This protein binds this small molecule.
Small molecule (SMILES): CNc1ccccc1C(=O)O[C@H]1[C@@H](O)[C@H](n2cnc3c(=O)[nH]c(N)nc32)O[C@@H]1CO[P](=O)(O)O[P](=O)(O)OP(=O)(O)O

Sequence of chain 1.E:
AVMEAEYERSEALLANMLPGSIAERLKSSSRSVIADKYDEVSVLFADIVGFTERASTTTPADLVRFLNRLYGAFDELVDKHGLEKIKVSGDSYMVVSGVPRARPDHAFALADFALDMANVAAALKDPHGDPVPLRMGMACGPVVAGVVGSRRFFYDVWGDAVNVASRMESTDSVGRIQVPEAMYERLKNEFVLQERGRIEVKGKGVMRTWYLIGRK

Binding-site contacts:
Ligand atom O3G contacts residue ASP81 of chain 1.E at 3.6 Å (salt-bridge).
Ligand atom CA5 contacts residue LEU97 of chain 1.E at 3.4 Å (hydrophobic).
Ligand atom CA2 contacts residue PHE85 of chain 1.E at 3.5 Å (hydrophobic).
Ligand atom PA contacts residue MN1 of chain 1.FA at 3.4 Å.
Ligand atom O2G contacts residue ARG169 of chain 1.E at 3.1 Å (salt-bridge).
Ligand atom N2 contacts residue TRP192 of chain 1.F at 3.3 Å.
Ligand atom N1 contacts residue MET128 of chain 1.F at 3.6 Å.
Ligand atom O1B contacts residue GLY84 of chain 1.E at 3.7 Å.
Ligand atom CA3 contacts residue VAL98 of chain 1.E at 3.6 Å (hydrophobic).
Ligand atom CA5 contacts residue PRO94 of chain 1.E at 3.6 Å (hydrophobic).
Ligand atom O2' contacts residue ASN197 of chain 1.F at 3.5 Å.
Ligand atom O3B contacts residue ILE82 of chain 1.E at 3.4 Å (h-bond).
Ligand atom O3G contacts residue MN1 of chain 1.EA at 3.0 Å.
Ligand atom O2G contacts residue MN1 of chain 1.EA at 3.2 Å.
Ligand atom O5' contacts residue MN1 of chain 1.FA at 3.5 Å.
Ligand atom CA4 contacts residue LEU97 of chain 1.E at 3.4 Å (hydrophobic).
Ligand atom O2B contacts residue THR86 of chain 1.E at 3.1 Å (h-bond).
Ligand atom PB contacts residue MN1 of chain 1.EA at 3.0 Å.
Ligand atom C4 contacts residue GLY124 of chain 1.E at 3.5 Å.
Ligand atom CA4 contacts residue PRO94 of chain 1.E at 3.5 Å (hydrophobic).
Ligand atom O2A contacts residue MN1 of chain 1.FA at 2.2 Å.
Ligand atom O3B contacts residue ASP125 of chain 1.E at 2.7 Å (salt-bridge).
Ligand atom OA contacts residue GLY193 of chain 1.F at 3.6 Å.
Ligand atom O2G contacts residue ASP81 of chain 1.E at 3.3 Å (salt-bridge).
Ligand atom O2B contacts residue PHE85 of chain 1.E at 3.2 Å (h-bond).
Ligand atom CA4 contacts residue VAL98 of chain 1.E at 3.6 Å (hydrophobic).
Ligand atom N2 contacts residue VAL191 of chain 1.F at 2.5 Å (h-bond).
Ligand atom O2A contacts residue ASP81 of chain 1.E at 3.7 Å.
Ligand atom O3B contacts residue MN1 of chain 1.EA at 2.1 Å.
Ligand atom O3B contacts residue PHE85 of chain 1.E at 3.2 Å.
Ligand atom OA contacts residue ASN197 of chain 1.F at 3.6 Å.
Ligand atom PG contacts residue MN1 of chain 1.EA at 3.3 Å.
Ligand atom N2 contacts residue ASP190 of chain 1.F at 3.3 Å (salt-bridge).
Ligand atom O2A contacts residue MN1 of chain 1.EA at 3.4 Å.
Ligand atom N3 contacts residue GLY124 of chain 1.E at 3.2 Å.
Ligand atom O1B contacts residue MN1 of chain 1.EA at 3.1 Å.
Ligand atom O4' contacts residue MN1 of chain 1.FA at 3.4 Å.
Ligand atom O4' contacts residue ASP125 of chain 1.E at 3.3 Å.
Ligand atom O3A contacts residue ARG201 of chain 1.F at 2.8 Å (salt-bridge).
Ligand atom O1G contacts residue LYS236 of chain 1.F at 3.0 Å (salt-bridge).

Sequence of chain 1.F:
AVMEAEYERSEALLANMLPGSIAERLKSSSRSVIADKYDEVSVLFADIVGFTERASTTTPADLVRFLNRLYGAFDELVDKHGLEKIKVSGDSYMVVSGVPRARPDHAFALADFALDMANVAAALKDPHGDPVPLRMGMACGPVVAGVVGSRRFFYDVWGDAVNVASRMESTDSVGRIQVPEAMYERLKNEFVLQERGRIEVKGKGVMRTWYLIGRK